Binding-site contacts:
Ligand atom CAE contacts residue NAP1 of chain 1.M at 3.6 Å.
Ligand atom CAA contacts residue PHE117 of chain 1.D at 3.6 Å (hydrophobic).
Ligand atom CAF contacts residue TYR194 of chain 1.D at 3.2 Å (hydrophobic).
Ligand atom CAD contacts residue NAP1 of chain 1.M at 3.7 Å.
Ligand atom OAR contacts residue PRO230 of chain 1.D at 3.2 Å.
Ligand atom CAI contacts residue PRO230 of chain 1.D at 3.8 Å (hydrophobic).
Ligand atom OAS contacts residue LEU228 of chain 1.D at 3.1 Å (h-bond).
Ligand atom OAQ contacts residue MET183 of chain 1.D at 3.8 Å.
Ligand atom CAH contacts residue LEU228 of chain 1.D at 3.8 Å (hydrophobic).
Ligand atom CAN contacts residue GLY225 of chain 1.D at 3.7 Å.
Ligand atom OAG contacts residue PHE117 of chain 1.D at 3.6 Å.
Ligand atom OAS contacts residue PRO230 of chain 1.D at 3.6 Å.
Ligand atom CAN contacts residue VAL226 of chain 1.D at 3.9 Å (hydrophobic).
Ligand atom CAF contacts residue NAP1 of chain 1.M at 3.9 Å.
Ligand atom CAA contacts residue TYR194 of chain 1.D at 3.3 Å (hydrophobic).
Ligand atom CAB contacts residue NAP1 of chain 1.M at 3.5 Å.
Ligand atom CAO contacts residue VAL226 of chain 1.D at 3.4 Å (hydrophobic).
Ligand atom CAP contacts residue TRP241 of chain 1.D at 3.3 Å (hydrophobic).
Ligand atom CAF contacts residue PHE117 of chain 1.D at 3.5 Å (hydrophobic).
Ligand atom OAR contacts residue LEU229 of chain 1.D at 3.4 Å.
Ligand atom OAS contacts residue NAP1 of chain 1.M at 3.3 Å (h-bond).
Ligand atom OAT contacts residue NAP1 of chain 1.M at 2.9 Å (h-bond).
Ligand atom CAL contacts residue VAL226 of chain 1.D at 3.9 Å (hydrophobic).
Ligand atom CAC contacts residue NAP1 of chain 1.M at 3.3 Å.
Ligand atom CAI contacts residue NAP1 of chain 1.M at 3.3 Å.
Ligand atom CAA contacts residue NAP1 of chain 1.M at 3.1 Å.
Ligand atom CAE contacts residue PHE117 of chain 1.D at 3.8 Å (hydrophobic).
Ligand atom CAB contacts residue PHE117 of chain 1.D at 3.7 Å (hydrophobic).
Ligand atom CAI contacts residue LEU228 of chain 1.D at 3.8 Å (hydrophobic).
Ligand atom OAS contacts residue ARG34 of chain 1.D at 3.0 Å (salt-bridge).
Ligand atom OAT contacts residue SER115 of chain 1.D at 3.2 Å (h-bond).
Ligand atom CAH contacts residue NAP1 of chain 1.M at 3.3 Å.
Ligand atom CAK contacts residue TRP241 of chain 1.D at 3.1 Å (hydrophobic).
Ligand atom OAG contacts residue NAP1 of chain 1.M at 3.5 Å.
Ligand atom OAT contacts residue PHE117 of chain 1.D at 3.7 Å.
Ligand atom CAK contacts residue VAL226 of chain 1.D at 3.3 Å (hydrophobic).
Ligand atom CAJ contacts residue NAP1 of chain 1.M at 3.5 Å.
Ligand atom OAR contacts residue NAP1 of chain 1.M at 3.2 Å (h-bond).
Ligand atom OAR contacts residue LEU228 of chain 1.D at 3.0 Å (h-bond).
Ligand atom CAP contacts residue VAL226 of chain 1.D at 3.0 Å (hydrophobic).

This protein binds this small molecule.
Small molecule (SMILES): O=c1c(O)c(-c2cccc(O)c2)oc2ccc(O)cc12

Sequence of chain 1.D:
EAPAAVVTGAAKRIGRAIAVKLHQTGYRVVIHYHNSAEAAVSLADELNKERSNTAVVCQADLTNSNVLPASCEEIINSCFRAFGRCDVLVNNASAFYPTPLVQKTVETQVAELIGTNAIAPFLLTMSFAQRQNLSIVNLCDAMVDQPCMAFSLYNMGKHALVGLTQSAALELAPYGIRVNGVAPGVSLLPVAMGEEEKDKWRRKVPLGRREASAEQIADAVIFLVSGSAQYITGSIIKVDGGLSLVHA